Sequence of chain 4.Y:
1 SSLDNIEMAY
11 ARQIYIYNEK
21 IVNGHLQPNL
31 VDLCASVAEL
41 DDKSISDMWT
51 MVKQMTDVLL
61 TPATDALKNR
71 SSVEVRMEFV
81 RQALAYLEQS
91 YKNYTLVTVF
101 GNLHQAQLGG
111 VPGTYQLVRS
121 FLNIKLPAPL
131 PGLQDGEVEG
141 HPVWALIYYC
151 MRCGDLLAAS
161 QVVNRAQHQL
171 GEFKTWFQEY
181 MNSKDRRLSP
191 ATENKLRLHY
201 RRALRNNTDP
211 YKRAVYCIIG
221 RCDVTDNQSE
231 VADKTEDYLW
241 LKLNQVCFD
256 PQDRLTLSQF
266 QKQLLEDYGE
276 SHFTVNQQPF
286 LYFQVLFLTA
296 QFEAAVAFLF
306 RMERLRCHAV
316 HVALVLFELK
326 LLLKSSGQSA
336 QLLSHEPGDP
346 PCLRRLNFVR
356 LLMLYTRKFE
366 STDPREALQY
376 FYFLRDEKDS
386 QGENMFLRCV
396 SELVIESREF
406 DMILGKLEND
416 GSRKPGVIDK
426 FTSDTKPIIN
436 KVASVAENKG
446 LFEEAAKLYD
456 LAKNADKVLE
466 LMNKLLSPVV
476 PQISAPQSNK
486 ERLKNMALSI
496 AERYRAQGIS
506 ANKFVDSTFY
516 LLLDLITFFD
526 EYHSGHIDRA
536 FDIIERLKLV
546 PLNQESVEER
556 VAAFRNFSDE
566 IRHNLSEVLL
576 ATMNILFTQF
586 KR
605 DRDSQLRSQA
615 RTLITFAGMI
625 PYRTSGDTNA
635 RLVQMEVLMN

This small molecule binds to this protein.
Small molecule (SMILES): CC[C@H](C)[C@H](NC(=O)[C@H](CO)NC(=O)[C@H](CCCN=C(N)N)NC(=O)[C@@H](NC(=O)[C@@H]1CCCN1C(=O)[C@@H]1CCCN1C(=O)[C@H](C)N)C(C)C)C(=O)N[C@H](C=O)Cc1ccc(O)cc1

Binding-site contacts:
Ligand atom CA contacts residue THR235 of chain 4.Y at 3.6 Å.
Ligand atom CB contacts residue HIS277 of chain 4.Y at 3.7 Å.
Ligand atom CD1 contacts residue TYR94 of chain 4.Y at 3.5 Å (hydrophobic).
Ligand atom O contacts residue ASN227 of chain 4.Y at 3.6 Å.
Ligand atom CG2 contacts residue PHE278 of chain 4.Y at 3.7 Å (hydrophobic).
Ligand atom CG contacts residue LYS234 of chain 4.Y at 3.3 Å.
Ligand atom O contacts residue HIS277 of chain 4.Y at 3.4 Å.
Ligand atom CB contacts residue TYR238 of chain 4.Y at 3.6 Å (hydrophobic).
Ligand atom C contacts residue THR235 of chain 4.Y at 3.6 Å.
Ligand atom CG contacts residue TYR273 of chain 4.Y at 3.6 Å (hydrophobic).
Ligand atom CG2 contacts residue HIS277 of chain 4.Y at 3.3 Å.
Ligand atom CG2 contacts residue ASN281 of chain 4.Y at 3.6 Å.
Ligand atom N contacts residue THR235 of chain 4.Y at 3.5 Å (h-bond).
Ligand atom C contacts residue TYR94 of chain 4.Y at 4.0 Å (hydrophobic).
Ligand atom CG2 contacts residue LEU286 of chain 4.Y at 3.7 Å (hydrophobic).
Ligand atom CG1 contacts residue VAL280 of chain 4.Y at 4.0 Å (hydrophobic).
Ligand atom CB contacts residue ASP233 of chain 4.Y at 3.0 Å.
Ligand atom C contacts residue ASN227 of chain 4.Y at 3.5 Å.
Ligand atom CD contacts residue TYR273 of chain 4.Y at 3.3 Å (hydrophobic).
Ligand atom C contacts residue ASN281 of chain 4.Y at 3.8 Å.
Ligand atom CG contacts residue HIS277 of chain 4.Y at 3.8 Å.
Ligand atom CA contacts residue ASN227 of chain 4.Y at 3.7 Å.
Ligand atom CG1 contacts residue TYR94 of chain 4.Y at 3.8 Å (hydrophobic).
Ligand atom C contacts residue LEU286 of chain 4.Y at 3.8 Å (hydrophobic).
Ligand atom O contacts residue THR235 of chain 4.Y at 3.1 Å (h-bond).
Ligand atom CB contacts residue LEU286 of chain 4.Y at 3.9 Å (hydrophobic).
Ligand atom CD contacts residue HIS277 of chain 4.Y at 3.9 Å.
Ligand atom C contacts residue THR235 of chain 4.Y at 3.6 Å.
Ligand atom O contacts residue LEU286 of chain 4.Y at 3.2 Å.
Ligand atom N contacts residue TYR273 of chain 4.Y at 3.9 Å.
Ligand atom C contacts residue THR235 of chain 4.Y at 3.6 Å.
Ligand atom O contacts residue TYR94 of chain 4.Y at 2.9 Å.
Ligand atom O contacts residue THR235 of chain 4.Y at 3.0 Å (h-bond).
Ligand atom CG contacts residue ASP233 of chain 4.Y at 3.0 Å.
Ligand atom CD1 contacts residue TYR91 of chain 4.Y at 3.9 Å (hydrophobic).
Ligand atom N contacts residue ASN227 of chain 4.Y at 3.0 Å (h-bond).
Ligand atom CG2 contacts residue GLU236 of chain 4.Y at 3.3 Å.
Ligand atom N contacts residue THR235 of chain 4.Y at 3.9 Å.
Ligand atom O contacts residue ASN281 of chain 4.Y at 2.6 Å (h-bond).
Ligand atom O contacts residue LYS234 of chain 4.Y at 3.6 Å.